Sequence of chain 1.B:
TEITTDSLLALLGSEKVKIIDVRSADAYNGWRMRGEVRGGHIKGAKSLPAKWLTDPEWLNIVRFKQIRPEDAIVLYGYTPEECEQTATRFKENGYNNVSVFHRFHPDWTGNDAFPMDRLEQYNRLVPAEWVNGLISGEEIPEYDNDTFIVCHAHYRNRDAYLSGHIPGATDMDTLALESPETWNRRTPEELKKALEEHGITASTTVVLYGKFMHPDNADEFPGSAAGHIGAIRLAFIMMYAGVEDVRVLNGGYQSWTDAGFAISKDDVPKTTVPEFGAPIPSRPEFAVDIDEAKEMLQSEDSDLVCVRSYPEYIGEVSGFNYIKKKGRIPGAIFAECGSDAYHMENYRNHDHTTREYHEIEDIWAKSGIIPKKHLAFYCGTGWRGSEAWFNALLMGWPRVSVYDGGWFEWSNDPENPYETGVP

A small-molecule ligand and the protein it binds are described below.
Small molecule (SMILES): C[N+](C)(C)[C@@H](Cc1c[nH]c(=S)[nH]1)C(=O)O

Binding-site contacts:
Ligand atom S15 contacts residue TRP419 of chain 1.B at 3.4 Å (h-bond).
Ligand atom C07 contacts residue TYR191 of chain 1.B at 3.8 Å (hydrophobic).
Ligand atom C07 contacts residue GLU214 of chain 1.B at 3.8 Å.
Ligand atom N11 contacts residue TRP419 of chain 1.B at 3.8 Å.
Ligand atom C09 contacts residue TRP419 of chain 1.B at 3.4 Å (hydrophobic).
Ligand atom C04 contacts residue TYR358 of chain 1.B at 3.4 Å (hydrophobic).
Ligand atom C08 contacts residue TRP219 of chain 1.B at 3.6 Å (hydrophobic).
Ligand atom C12 contacts residue ALA377 of chain 1.B at 3.5 Å (hydrophobic).
Ligand atom O03 contacts residue TYR191 of chain 1.B at 3.8 Å.
Ligand atom O03 contacts residue GLY259 of chain 1.B at 3.2 Å.
Ligand atom S15 contacts residue GLY418 of chain 1.B at 3.8 Å.
Ligand atom C12 contacts residue TYR378 of chain 1.B at 3.8 Å (hydrophobic).
Ligand atom C14 contacts residue THR417 of chain 1.B at 3.3 Å.
Ligand atom C06 contacts residue TRP219 of chain 1.B at 3.6 Å (hydrophobic).
Ligand atom S15 contacts residue ARG420 of chain 1.B at 3.4 Å (salt-bridge).
Ligand atom C14 contacts residue ALA377 of chain 1.B at 3.9 Å (hydrophobic).
Ligand atom C14 contacts residue PHE356 of chain 1.B at 3.3 Å (hydrophobic).
Ligand atom S15 contacts residue THR417 of chain 1.B at 3.3 Å (h-bond).
Ligand atom C07 contacts residue TRP419 of chain 1.B at 3.4 Å (hydrophobic).
Ligand atom N13 contacts residue ALA377 of chain 1.B at 2.7 Å (h-bond).
Ligand atom C06 contacts residue TYR191 of chain 1.B at 3.8 Å (hydrophobic).
Ligand atom C02 contacts residue TYR378 of chain 1.B at 3.5 Å (hydrophobic).
Ligand atom C09 contacts residue THR417 of chain 1.B at 3.7 Å.
Ligand atom N13 contacts residue ARG420 of chain 1.B at 3.7 Å.
Ligand atom S15 contacts residue CYS415 of chain 1.B at 2.0 Å (h-bond).
Ligand atom C10 contacts residue THR417 of chain 1.B at 3.4 Å.
Ligand atom C14 contacts residue CYS415 of chain 1.B at 3.9 Å (hydrophobic).
Ligand atom C04 contacts residue THR417 of chain 1.B at 3.9 Å.
Ligand atom S15 contacts residue GLY416 of chain 1.B at 3.5 Å (h-bond).
Ligand atom C12 contacts residue TRP419 of chain 1.B at 3.7 Å (hydrophobic).
Ligand atom O01 contacts residue TYR358 of chain 1.B at 3.0 Å (h-bond).
Ligand atom C10 contacts residue TRP419 of chain 1.B at 3.6 Å (hydrophobic).
Ligand atom N11 contacts residue PHE356 of chain 1.B at 3.5 Å.
Ligand atom C14 contacts residue ARG420 of chain 1.B at 3.9 Å.
Ligand atom N11 contacts residue THR417 of chain 1.B at 2.3 Å (h-bond).
Ligand atom O01 contacts residue TYR378 of chain 1.B at 2.7 Å (h-bond).
Ligand atom O03 contacts residue TYR378 of chain 1.B at 3.5 Å.
Ligand atom C08 contacts residue THR417 of chain 1.B at 3.3 Å.
Ligand atom C02 contacts residue TYR358 of chain 1.B at 3.7 Å (hydrophobic).
Ligand atom C06 contacts residue TYR358 of chain 1.B at 3.6 Å (hydrophobic).